This small molecule binds to this protein.
Small molecule (SMILES): NCC(=O)O

Binding-site contacts:
Ligand atom N contacts residue TRP98 of chain 4.A at 2.9 Å (h-bond).
Ligand atom C contacts residue LEU18 of chain 4.A at 4.3 Å (hydrophobic).
Ligand atom O contacts residue LEU18 of chain 4.A at 4.4 Å.
Ligand atom C contacts residue TYR61 of chain 4.A at 4.4 Å (hydrophobic).
Ligand atom O contacts residue LYS131 of chain 4.A at 3.1 Å (salt-bridge).
Ligand atom CA contacts residue TRP98 of chain 4.A at 3.8 Å (hydrophobic).
Ligand atom CA contacts residue ASP129 of chain 4.A at 3.4 Å.
Ligand atom C contacts residue LYS131 of chain 4.A at 4.3 Å.
Ligand atom N contacts residue LYS131 of chain 4.A at 3.4 Å.
Ligand atom N contacts residue LEU18 of chain 4.A at 3.5 Å.
Ligand atom O contacts residue ASP129 of chain 4.A at 3.0 Å (salt-bridge).
Ligand atom N contacts residue ASP129 of chain 4.A at 2.5 Å (salt-bridge).
Ligand atom N contacts residue TYR61 of chain 4.A at 4.2 Å.
Ligand atom CA contacts residue TYR61 of chain 4.A at 3.5 Å (hydrophobic).
Ligand atom CA contacts residue LEU29 of chain 4.A at 4.2 Å (hydrophobic).
Ligand atom CA contacts residue LEU18 of chain 4.A at 4.2 Å (hydrophobic).
Ligand atom C contacts residue ASP129 of chain 4.A at 3.5 Å.

Sequence of chain 4.A:
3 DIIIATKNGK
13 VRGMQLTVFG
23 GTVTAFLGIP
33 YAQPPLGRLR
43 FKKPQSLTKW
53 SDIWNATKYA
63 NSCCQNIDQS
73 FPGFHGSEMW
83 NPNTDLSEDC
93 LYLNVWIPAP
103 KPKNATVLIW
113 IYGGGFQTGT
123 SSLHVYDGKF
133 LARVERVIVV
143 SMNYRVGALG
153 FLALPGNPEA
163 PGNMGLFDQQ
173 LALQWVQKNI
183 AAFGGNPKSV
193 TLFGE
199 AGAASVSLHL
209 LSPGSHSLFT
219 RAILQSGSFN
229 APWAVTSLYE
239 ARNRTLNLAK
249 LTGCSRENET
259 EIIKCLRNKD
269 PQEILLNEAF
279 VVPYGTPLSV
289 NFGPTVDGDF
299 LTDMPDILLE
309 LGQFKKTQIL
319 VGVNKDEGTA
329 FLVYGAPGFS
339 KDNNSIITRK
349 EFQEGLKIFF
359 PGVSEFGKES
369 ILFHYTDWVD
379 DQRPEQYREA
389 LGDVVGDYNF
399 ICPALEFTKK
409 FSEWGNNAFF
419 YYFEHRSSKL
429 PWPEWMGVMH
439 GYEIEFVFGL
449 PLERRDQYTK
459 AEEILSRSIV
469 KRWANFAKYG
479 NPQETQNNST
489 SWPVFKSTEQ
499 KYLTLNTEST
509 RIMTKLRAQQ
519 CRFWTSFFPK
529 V